Binding-site contacts:
Ligand atom O24 contacts residue 90D1 of chain 1.E at 3.5 Å.
Ligand atom O34 contacts residue PHE283 of chain 1.A at 3.8 Å.
Ligand atom O17 contacts residue 90D1 of chain 1.E at 3.2 Å (h-bond).
Ligand atom N31 contacts residue THR15 of chain 1.A at 3.9 Å.
Ligand atom C05 contacts residue PHE250 of chain 1.A at 3.4 Å (hydrophobic).
Ligand atom O23 contacts residue 90D1 of chain 1.E at 3.9 Å.
Ligand atom C19 contacts residue 90D1 of chain 1.E at 3.4 Å.
Ligand atom C25 contacts residue HIS298 of chain 1.A at 3.3 Å.
Ligand atom C05 contacts residue HIS298 of chain 1.A at 4.0 Å.
Ligand atom C25 contacts residue MET300 of chain 1.A at 3.8 Å (hydrophobic).
Ligand atom C02 contacts residue ASP251 of chain 1.A at 3.7 Å.
Ligand atom C04 contacts residue ASP251 of chain 1.A at 3.6 Å.
Ligand atom C22 contacts residue HIS298 of chain 1.A at 3.1 Å.
Ligand atom O23 contacts residue ALA226 of chain 1.A at 3.4 Å.
Ligand atom O23 contacts residue SER227 of chain 1.A at 2.5 Å (h-bond).
Ligand atom C19 contacts residue SER227 of chain 1.A at 3.5 Å.
Ligand atom O24 contacts residue HIS298 of chain 1.A at 2.5 Å (h-bond).
Ligand atom N21 contacts residue HIS298 of chain 1.A at 3.0 Å.
Ligand atom C22 contacts residue TYR228 of chain 1.A at 3.4 Å (hydrophobic).
Ligand atom C14 contacts residue 90D1 of chain 1.E at 3.8 Å.
Ligand atom C02 contacts residue PHE250 of chain 1.A at 3.6 Å (hydrophobic).
Ligand atom C32 contacts residue THR15 of chain 1.A at 3.6 Å.
Ligand atom O34 contacts residue TYR228 of chain 1.A at 2.3 Å (h-bond).
Ligand atom O23 contacts residue TYR228 of chain 1.A at 2.6 Å (h-bond).
Ligand atom C25 contacts residue ALA226 of chain 1.A at 3.8 Å (hydrophobic).
Ligand atom C04 contacts residue PHE250 of chain 1.A at 3.4 Å (hydrophobic).
Ligand atom O34 contacts residue THR15 of chain 1.A at 3.6 Å.
Ligand atom C13 contacts residue LEU118 of chain 1.A at 4.0 Å (hydrophobic).
Ligand atom C18 contacts residue TYR228 of chain 1.A at 4.0 Å (hydrophobic).
Ligand atom C25 contacts residue 90D1 of chain 1.E at 3.9 Å.
Ligand atom C33 contacts residue TYR228 of chain 1.A at 3.4 Å (hydrophobic).
Ligand atom C22 contacts residue SER227 of chain 1.A at 3.7 Å.
Ligand atom C22 contacts residue 90D1 of chain 1.E at 3.9 Å.
Ligand atom C01 contacts residue TYR228 of chain 1.A at 3.9 Å (hydrophobic).
Ligand atom C03 contacts residue PHE250 of chain 1.A at 3.5 Å (hydrophobic).
Ligand atom N21 contacts residue TYR228 of chain 1.A at 3.9 Å.
Ligand atom C20 contacts residue 90D1 of chain 1.E at 3.7 Å.
Ligand atom C20 contacts residue HIS298 of chain 1.A at 3.8 Å.
Ligand atom C13 contacts residue 90D1 of chain 1.E at 4.0 Å.
Ligand atom C33 contacts residue THR15 of chain 1.A at 3.9 Å.

Sequence of chain 1.A:
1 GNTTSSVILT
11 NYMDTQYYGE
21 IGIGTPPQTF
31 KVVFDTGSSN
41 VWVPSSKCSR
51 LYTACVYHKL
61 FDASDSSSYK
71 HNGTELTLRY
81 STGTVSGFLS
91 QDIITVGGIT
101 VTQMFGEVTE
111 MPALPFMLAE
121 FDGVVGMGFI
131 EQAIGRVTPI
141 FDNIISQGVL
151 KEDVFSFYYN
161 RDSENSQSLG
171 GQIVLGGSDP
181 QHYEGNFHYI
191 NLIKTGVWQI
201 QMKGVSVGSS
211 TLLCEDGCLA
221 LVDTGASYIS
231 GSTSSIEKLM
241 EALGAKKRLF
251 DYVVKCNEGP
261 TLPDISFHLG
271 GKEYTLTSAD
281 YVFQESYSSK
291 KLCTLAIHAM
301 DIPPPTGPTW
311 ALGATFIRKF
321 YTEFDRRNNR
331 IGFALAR

This protein binds this small molecule.
Small molecule (SMILES): CCc1cccc(-c2c(F)cccc2[C@](O)(CCCNC(=O)OC)[C@@H]2CCCN(C(=O)CCCNC)C2)c1